Sequence of chain 1.A:
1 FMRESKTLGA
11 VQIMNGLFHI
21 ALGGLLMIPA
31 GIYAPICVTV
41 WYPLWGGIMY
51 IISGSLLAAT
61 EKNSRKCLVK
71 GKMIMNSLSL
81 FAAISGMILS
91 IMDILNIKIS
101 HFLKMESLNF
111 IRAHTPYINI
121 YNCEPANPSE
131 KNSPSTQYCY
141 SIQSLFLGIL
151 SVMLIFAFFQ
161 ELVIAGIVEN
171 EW

A protein and the small-molecule ligand that binds it are described below.
Small molecule (SMILES): CC(C)CCC[C@@H](C)[C@H]1CC[C@H]2[C@@H]3CC=C4C[C@@H](OC(=O)CCC(=O)O)CC[C@]4(C)[C@H]3CC[C@]12C

Binding-site contacts:
Ligand atom CBF contacts residue SER55 of chain 1.A at 4.2 Å.
Ligand atom CBC contacts residue ALA59 of chain 1.A at 4.4 Å (hydrophobic).
Ligand atom CAV contacts residue Y011 of chain 1.P at 4.1 Å.
Ligand atom CAU contacts residue SER55 of chain 1.A at 3.9 Å.
Ligand atom CBE contacts residue Y011 of chain 1.P at 4.2 Å.
Ligand atom CAR contacts residue ALA59 of chain 1.A at 3.9 Å (hydrophobic).
Ligand atom CAZ contacts residue Y011 of chain 1.P at 4.0 Å.
Ligand atom CAK contacts residue Y011 of chain 1.P at 4.4 Å.
Ligand atom CAS contacts residue SER55 of chain 1.A at 3.2 Å.
Ligand atom CAR contacts residue SER55 of chain 1.A at 4.2 Å.
Ligand atom CAR contacts residue ALA58 of chain 1.A at 4.2 Å (hydrophobic).
Ligand atom CAU contacts residue ILE51 of chain 1.A at 4.0 Å (hydrophobic).
Ligand atom CBF contacts residue Y011 of chain 1.P at 3.9 Å.
Ligand atom CBG contacts residue Y011 of chain 1.P at 4.0 Å.
Ligand atom CAI contacts residue Y011 of chain 1.P at 4.0 Å.
Ligand atom CAT contacts residue SER55 of chain 1.A at 3.5 Å.
Ligand atom CAT contacts residue Y011 of chain 1.P at 4.3 Å.
Ligand atom CBH contacts residue SER55 of chain 1.A at 4.4 Å.
Ligand atom OAG contacts residue Y011 of chain 1.P at 4.2 Å.
Ligand atom CBH contacts residue Y011 of chain 1.P at 4.3 Å.
Ligand atom CAU contacts residue Y011 of chain 1.P at 4.5 Å.